Sequence of chain 1.D:
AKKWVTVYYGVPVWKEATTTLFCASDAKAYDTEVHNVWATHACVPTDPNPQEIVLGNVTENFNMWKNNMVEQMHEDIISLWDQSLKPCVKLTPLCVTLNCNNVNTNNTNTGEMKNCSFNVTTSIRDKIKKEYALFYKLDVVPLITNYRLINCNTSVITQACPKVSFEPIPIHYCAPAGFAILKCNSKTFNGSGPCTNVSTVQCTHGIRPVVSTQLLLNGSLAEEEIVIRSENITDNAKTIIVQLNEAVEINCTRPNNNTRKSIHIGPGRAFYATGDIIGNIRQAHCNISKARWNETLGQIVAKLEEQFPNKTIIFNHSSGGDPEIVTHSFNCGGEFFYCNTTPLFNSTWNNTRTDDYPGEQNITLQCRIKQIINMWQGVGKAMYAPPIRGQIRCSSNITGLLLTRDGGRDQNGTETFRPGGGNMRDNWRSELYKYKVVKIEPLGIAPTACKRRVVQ

This small molecule binds to this protein.
Small molecule (SMILES): CC(=O)N[C@H]1[C@H](O[C@H]2[C@H](O)[C@@H](NC(C)=O)CO[C@@H]2CO)O[C@H](CO)[C@@H](O[C@@H]2O[C@H](CO)[C@@H](O)[C@H](O)[C@@H]2O)[C@@H]1O

Binding-site contacts:
Ligand atom O7 contacts residue GLU273 of chain 1.D at 3.9 Å.
Ligand atom C7 contacts residue ASN311 of chain 1.D at 4.4 Å.
Ligand atom C1 contacts residue GLU273 of chain 1.D at 4.5 Å.
Ligand atom N2 contacts residue ASN275 of chain 1.D at 3.0 Å (h-bond).
Ligand atom C3 contacts residue GLU273 of chain 1.D at 3.9 Å.
Ligand atom O6 contacts residue ARG419 of chain 1.D at 4.1 Å.
Ligand atom C5 contacts residue GLU273 of chain 1.D at 3.7 Å.
Ligand atom C4 contacts residue ASN275 of chain 1.D at 4.2 Å.
Ligand atom C1 contacts residue ASN275 of chain 1.D at 1.4 Å.
Ligand atom C5 contacts residue ASN275 of chain 1.D at 3.6 Å.
Ligand atom O7 contacts residue ASN275 of chain 1.D at 4.1 Å.
Ligand atom C6 contacts residue ARG316 of chain 1.D at 4.5 Å.
Ligand atom O7 contacts residue ASN311 of chain 1.D at 4.0 Å.
Ligand atom C7 contacts residue ASN388 of chain 1.D at 4.2 Å.
Ligand atom C3 contacts residue NAG1 of chain 1.T at 4.4 Å.
Ligand atom C8 contacts residue ASN311 of chain 1.D at 3.7 Å.
Ligand atom O7 contacts residue ILE312 of chain 1.D at 3.4 Å.
Ligand atom C2 contacts residue NAG1 of chain 1.T at 3.3 Å.
Ligand atom C8 contacts residue NAG1 of chain 1.T at 3.2 Å.
Ligand atom C6 contacts residue GLU273 of chain 1.D at 4.5 Å.
Ligand atom C3 contacts residue ASN275 of chain 1.D at 3.8 Å.
Ligand atom C7 contacts residue GLU273 of chain 1.D at 4.4 Å.
Ligand atom C8 contacts residue ASN275 of chain 1.D at 3.2 Å.
Ligand atom N2 contacts residue GLU273 of chain 1.D at 4.4 Å.
Ligand atom C2 contacts residue ASN275 of chain 1.D at 2.5 Å.
Ligand atom O5 contacts residue ASN275 of chain 1.D at 2.4 Å (h-bond).
Ligand atom C1 contacts residue NAG1 of chain 1.T at 3.3 Å.
Ligand atom C8 contacts residue ASN388 of chain 1.D at 3.5 Å.
Ligand atom O6 contacts residue NAG2 of chain 1.T at 3.5 Å (h-bond).
Ligand atom O7 contacts residue SER313 of chain 1.D at 2.7 Å (h-bond).
Ligand atom O6 contacts residue ASN275 of chain 1.D at 4.2 Å.
Ligand atom O5 contacts residue NAG1 of chain 1.T at 3.4 Å (h-bond).
Ligand atom N2 contacts residue NAG1 of chain 1.T at 4.2 Å.
Ligand atom C6 contacts residue ASN275 of chain 1.D at 4.4 Å.
Ligand atom O7 contacts residue ASN388 of chain 1.D at 4.2 Å.
Ligand atom C7 contacts residue ASN275 of chain 1.D at 3.2 Å.
Ligand atom C7 contacts residue NAG1 of chain 1.T at 4.3 Å.
Ligand atom C4 contacts residue GLU273 of chain 1.D at 4.0 Å.
Ligand atom C7 contacts residue SER313 of chain 1.D at 3.9 Å.
Ligand atom O4 contacts residue GLU273 of chain 1.D at 3.6 Å (salt-bridge).